Sequence of chain 1.A:
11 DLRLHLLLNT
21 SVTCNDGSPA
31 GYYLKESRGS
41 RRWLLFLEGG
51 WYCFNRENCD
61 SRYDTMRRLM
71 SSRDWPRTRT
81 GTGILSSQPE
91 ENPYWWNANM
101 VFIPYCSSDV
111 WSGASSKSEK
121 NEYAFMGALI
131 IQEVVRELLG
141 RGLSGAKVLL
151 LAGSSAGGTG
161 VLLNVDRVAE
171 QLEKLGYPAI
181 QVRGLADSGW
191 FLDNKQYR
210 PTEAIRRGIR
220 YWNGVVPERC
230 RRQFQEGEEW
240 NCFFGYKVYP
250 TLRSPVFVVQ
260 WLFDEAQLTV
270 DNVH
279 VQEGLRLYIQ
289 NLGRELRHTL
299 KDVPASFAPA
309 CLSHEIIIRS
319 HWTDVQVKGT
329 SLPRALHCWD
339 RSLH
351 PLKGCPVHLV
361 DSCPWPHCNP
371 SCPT

Binding-site contacts:
Ligand atom C10 contacts residue PHE191 of chain 1.A at 3.7 Å (hydrophobic).
Ligand atom S12 contacts residue ILE214 of chain 1.A at 4.4 Å.
Ligand atom N04 contacts residue TYR52 of chain 1.A at 4.3 Å.
Ligand atom S12 contacts residue PHE191 of chain 1.A at 4.1 Å.
Ligand atom C09 contacts residue PHE191 of chain 1.A at 3.5 Å (hydrophobic).
Ligand atom N13 contacts residue PHE191 of chain 1.A at 4.0 Å.
Ligand atom N13 contacts residue THR159 of chain 1.A at 3.9 Å.
Ligand atom N04 contacts residue TRP51 of chain 1.A at 4.2 Å.
Ligand atom O03 contacts residue TRP51 of chain 1.A at 3.6 Å (h-bond).
Ligand atom C07 contacts residue VAL110 of chain 1.A at 4.1 Å (hydrophobic).
Ligand atom C02 contacts residue TYR52 of chain 1.A at 4.4 Å (hydrophobic).
Ligand atom C06 contacts residue ALA156 of chain 1.A at 4.4 Å (hydrophobic).
Ligand atom N11 contacts residue PHE243 of chain 1.A at 4.2 Å.
Ligand atom C02 contacts residue VAL269 of chain 1.A at 4.3 Å (hydrophobic).
Ligand atom S12 contacts residue PHE242 of chain 1.A at 3.5 Å (h-bond).
Ligand atom C05 contacts residue TYR52 of chain 1.A at 4.0 Å (hydrophobic).
Ligand atom C10 contacts residue TEZ1 of chain 1.H at 3.7 Å.
Ligand atom C06 contacts residue PHE191 of chain 1.A at 3.8 Å (hydrophobic).
Ligand atom N13 contacts residue PHE242 of chain 1.A at 3.7 Å.
Ligand atom N04 contacts residue PHE191 of chain 1.A at 4.1 Å.
Ligand atom C07 contacts residue THR159 of chain 1.A at 4.0 Å.
Ligand atom C10 contacts residue TYR52 of chain 1.A at 4.3 Å (hydrophobic).
Ligand atom C08 contacts residue THR159 of chain 1.A at 4.2 Å.
Ligand atom C09 contacts residue TEZ1 of chain 1.H at 3.9 Å.
Ligand atom O03 contacts residue TYR52 of chain 1.A at 4.0 Å.
Ligand atom C07 contacts residue TYR52 of chain 1.A at 4.4 Å (hydrophobic).
Ligand atom C02 contacts residue TRP51 of chain 1.A at 3.7 Å (hydrophobic).
Ligand atom O03 contacts residue VAL269 of chain 1.A at 3.8 Å.
Ligand atom N13 contacts residue ILE214 of chain 1.A at 4.4 Å.
Ligand atom C06 contacts residue TYR52 of chain 1.A at 4.0 Å (hydrophobic).
Ligand atom N11 contacts residue PHE191 of chain 1.A at 3.7 Å.
Ligand atom C01 contacts residue TRP51 of chain 1.A at 3.6 Å (hydrophobic).
Ligand atom N11 contacts residue TEZ1 of chain 1.H at 3.2 Å (h-bond).
Ligand atom C05 contacts residue PHE191 of chain 1.A at 3.8 Å (hydrophobic).
Ligand atom S12 contacts residue PHE243 of chain 1.A at 3.9 Å.
Ligand atom C08 contacts residue PHE191 of chain 1.A at 3.7 Å (hydrophobic).
Ligand atom C01 contacts residue VAL269 of chain 1.A at 4.4 Å (hydrophobic).
Ligand atom C07 contacts residue PHE191 of chain 1.A at 3.8 Å (hydrophobic).

This small molecule binds to this protein.
Small molecule (SMILES): CC(=O)Nc1ccc2nsnc2c1